Sequence of chain 21.A:
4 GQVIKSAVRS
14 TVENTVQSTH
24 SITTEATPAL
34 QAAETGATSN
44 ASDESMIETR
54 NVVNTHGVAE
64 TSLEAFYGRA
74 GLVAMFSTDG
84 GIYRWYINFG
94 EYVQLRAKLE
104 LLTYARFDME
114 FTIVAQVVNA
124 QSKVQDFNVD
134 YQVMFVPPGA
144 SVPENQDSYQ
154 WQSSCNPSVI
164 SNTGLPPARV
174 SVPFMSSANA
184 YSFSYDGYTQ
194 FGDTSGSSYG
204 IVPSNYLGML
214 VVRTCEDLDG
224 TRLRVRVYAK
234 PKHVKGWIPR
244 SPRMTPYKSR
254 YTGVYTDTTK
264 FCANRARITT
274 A

Sequence of chain 21.C:
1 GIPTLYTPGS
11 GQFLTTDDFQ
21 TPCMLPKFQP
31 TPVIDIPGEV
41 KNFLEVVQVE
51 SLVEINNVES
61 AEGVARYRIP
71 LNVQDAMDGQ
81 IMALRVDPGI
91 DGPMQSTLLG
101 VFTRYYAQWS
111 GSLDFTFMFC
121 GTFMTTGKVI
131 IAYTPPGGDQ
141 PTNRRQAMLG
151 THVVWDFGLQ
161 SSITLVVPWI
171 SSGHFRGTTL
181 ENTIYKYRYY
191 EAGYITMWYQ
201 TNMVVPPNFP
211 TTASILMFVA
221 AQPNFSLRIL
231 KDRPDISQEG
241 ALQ

A protein and the small-molecule ligand that binds it are described below.
Small molecule (SMILES): N[C@@H](CS)C(=O)O

Binding-site contacts:
Ligand atom SG contacts residue THR248 of chain 21.A at 3.2 Å (h-bond).
Ligand atom CB contacts residue THR248 of chain 21.A at 4.5 Å.
Ligand atom CB contacts residue ASP235 of chain 21.C at 2.8 Å.
Ligand atom CA contacts residue MET247 of chain 21.A at 4.2 Å (hydrophobic).
Ligand atom N contacts residue MET247 of chain 21.A at 3.8 Å.
Ligand atom CA contacts residue ASP235 of chain 21.C at 4.0 Å.
Ligand atom N contacts residue THR248 of chain 21.A at 4.1 Å.
Ligand atom CB contacts residue PRO249 of chain 21.A at 4.3 Å (hydrophobic).
Ligand atom CB contacts residue GLY1 of chain 21.P at 3.7 Å.
Ligand atom SG contacts residue GLY1 of chain 21.P at 4.4 Å.
Ligand atom O contacts residue MET247 of chain 21.A at 3.8 Å.
Ligand atom SG contacts residue ASP235 of chain 21.C at 3.7 Å.
Ligand atom C contacts residue ASP235 of chain 21.C at 4.3 Å.
Ligand atom C contacts residue GLY1 of chain 21.P at 1.3 Å.
Ligand atom SG contacts residue PRO249 of chain 21.A at 3.6 Å.
Ligand atom SG contacts residue ILE236 of chain 21.C at 4.3 Å.
Ligand atom SG contacts residue MET247 of chain 21.A at 3.4 Å.
Ligand atom CA contacts residue GLY1 of chain 21.P at 2.4 Å.
Ligand atom N contacts residue PRO249 of chain 21.A at 3.5 Å.
Ligand atom O contacts residue ASP235 of chain 21.C at 3.4 Å.
Ligand atom O contacts residue GLY1 of chain 21.P at 2.2 Å (h-bond).
Ligand atom C contacts residue MET247 of chain 21.A at 3.7 Å (hydrophobic).
Ligand atom O contacts residue ARG233 of chain 21.C at 4.1 Å.
Ligand atom N contacts residue GLY1 of chain 21.P at 2.9 Å (h-bond).